Sequence of chain 2.B:
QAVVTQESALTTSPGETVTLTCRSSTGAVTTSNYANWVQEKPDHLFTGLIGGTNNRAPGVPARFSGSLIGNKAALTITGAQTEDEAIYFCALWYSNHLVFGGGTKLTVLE

Binding-site contacts:
Ligand atom C7 contacts residue TYR101 of chain 2.A at 3.4 Å (hydrophobic).
Ligand atom C8 contacts residue TRP93 of chain 2.B at 3.6 Å (hydrophobic).
Ligand atom C10 contacts residue TRP93 of chain 2.B at 4.0 Å (hydrophobic).
Ligand atom C12 contacts residue TRP93 of chain 2.B at 3.6 Å (hydrophobic).
Ligand atom C7 contacts residue LEU98 of chain 2.B at 3.8 Å (hydrophobic).
Ligand atom C9 contacts residue TRP93 of chain 2.B at 3.7 Å (hydrophobic).
Ligand atom C5 contacts residue TRP93 of chain 2.B at 3.9 Å (hydrophobic).
Ligand atom C5 contacts residue ASN36 of chain 2.B at 4.3 Å.
Ligand atom C7 contacts residue ASN36 of chain 2.B at 4.0 Å.
Ligand atom C4 contacts residue TYR34 of chain 2.B at 3.7 Å (hydrophobic).
Ligand atom C11 contacts residue TYR101 of chain 2.A at 3.6 Å (hydrophobic).
Ligand atom C11 contacts residue TYR34 of chain 2.B at 4.1 Å (hydrophobic).
Ligand atom C7 contacts residue TRP33 of chain 2.A at 3.8 Å (hydrophobic).
Ligand atom C6 contacts residue ASN36 of chain 2.B at 3.3 Å.
Ligand atom C10 contacts residue TYR101 of chain 2.A at 4.1 Å (hydrophobic).
Ligand atom C12 contacts residue TYR101 of chain 2.A at 3.7 Å (hydrophobic).
Ligand atom C7 contacts residue TRP93 of chain 2.B at 3.8 Å (hydrophobic).
Ligand atom C12 contacts residue TRP33 of chain 2.A at 4.2 Å (hydrophobic).
Ligand atom C13 contacts residue TRP93 of chain 2.B at 3.8 Å (hydrophobic).
Ligand atom C8 contacts residue TRP33 of chain 2.A at 3.4 Å (hydrophobic).
Ligand atom C9 contacts residue TRP33 of chain 2.A at 3.7 Å (hydrophobic).
Ligand atom C1 contacts residue TRP93 of chain 2.B at 4.2 Å (hydrophobic).
Ligand atom C9 contacts residue TYR101 of chain 2.A at 4.0 Å (hydrophobic).
Ligand atom C4 contacts residue TRP93 of chain 2.B at 4.2 Å (hydrophobic).
Ligand atom C14 contacts residue TRP93 of chain 2.B at 4.0 Å (hydrophobic).
Ligand atom C5 contacts residue TYR34 of chain 2.B at 3.5 Å (hydrophobic).
Ligand atom C6 contacts residue TYR34 of chain 2.B at 4.3 Å (hydrophobic).
Ligand atom C6 contacts residue LEU98 of chain 2.B at 3.9 Å (hydrophobic).
Ligand atom C10 contacts residue TYR34 of chain 2.B at 3.3 Å (hydrophobic).
Ligand atom C14 contacts residue TYR101 of chain 2.A at 4.3 Å (hydrophobic).
Ligand atom C6 contacts residue TYR101 of chain 2.A at 3.4 Å (hydrophobic).
Ligand atom C13 contacts residue TYR101 of chain 2.A at 4.1 Å (hydrophobic).
Ligand atom O9 contacts residue TYR101 of chain 2.A at 4.4 Å.
Ligand atom C14 contacts residue TYR34 of chain 2.B at 4.1 Å (hydrophobic).
Ligand atom O9 contacts residue TRP33 of chain 2.A at 2.5 Å.
Ligand atom C8 contacts residue TYR101 of chain 2.A at 3.7 Å (hydrophobic).
Ligand atom O9 contacts residue TRP93 of chain 2.B at 3.6 Å.
Ligand atom C6 contacts residue TRP93 of chain 2.B at 4.1 Å (hydrophobic).
Ligand atom C11 contacts residue TRP93 of chain 2.B at 3.7 Å (hydrophobic).
Ligand atom C5 contacts residue TYR101 of chain 2.A at 3.5 Å (hydrophobic).

Sequence of chain 2.A:
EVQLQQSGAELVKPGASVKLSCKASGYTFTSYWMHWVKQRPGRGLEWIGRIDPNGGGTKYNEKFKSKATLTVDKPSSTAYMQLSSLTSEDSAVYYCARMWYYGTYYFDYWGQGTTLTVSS

A small-molecule ligand and the protein it binds are described below.
Small molecule (SMILES): Oc1c2ccccc2cc2ccccc12